A small-molecule ligand and the protein it binds are described below.
Small molecule (SMILES): CC(=O)N[C@@H]1[C@@H](O)[C@H](O)[C@@H](CO)O[C@H]1O

Binding-site contacts:
Ligand atom O7 contacts residue PHE534 of chain 1.C at 4.3 Å.
Ligand atom N2 contacts residue ASN518 of chain 1.C at 3.0 Å (h-bond).
Ligand atom O7 contacts residue ASN518 of chain 1.C at 3.7 Å.
Ligand atom C4 contacts residue ASN518 of chain 1.C at 4.2 Å.
Ligand atom C2 contacts residue ASN518 of chain 1.C at 2.5 Å.
Ligand atom C3 contacts residue ASN518 of chain 1.C at 3.8 Å.
Ligand atom C7 contacts residue ASN518 of chain 1.C at 3.5 Å.
Ligand atom O5 contacts residue ASN518 of chain 1.C at 2.3 Å (h-bond).
Ligand atom C5 contacts residue ASN518 of chain 1.C at 3.7 Å.
Ligand atom C1 contacts residue ASN518 of chain 1.C at 1.4 Å.

Sequence of chain 1.C:
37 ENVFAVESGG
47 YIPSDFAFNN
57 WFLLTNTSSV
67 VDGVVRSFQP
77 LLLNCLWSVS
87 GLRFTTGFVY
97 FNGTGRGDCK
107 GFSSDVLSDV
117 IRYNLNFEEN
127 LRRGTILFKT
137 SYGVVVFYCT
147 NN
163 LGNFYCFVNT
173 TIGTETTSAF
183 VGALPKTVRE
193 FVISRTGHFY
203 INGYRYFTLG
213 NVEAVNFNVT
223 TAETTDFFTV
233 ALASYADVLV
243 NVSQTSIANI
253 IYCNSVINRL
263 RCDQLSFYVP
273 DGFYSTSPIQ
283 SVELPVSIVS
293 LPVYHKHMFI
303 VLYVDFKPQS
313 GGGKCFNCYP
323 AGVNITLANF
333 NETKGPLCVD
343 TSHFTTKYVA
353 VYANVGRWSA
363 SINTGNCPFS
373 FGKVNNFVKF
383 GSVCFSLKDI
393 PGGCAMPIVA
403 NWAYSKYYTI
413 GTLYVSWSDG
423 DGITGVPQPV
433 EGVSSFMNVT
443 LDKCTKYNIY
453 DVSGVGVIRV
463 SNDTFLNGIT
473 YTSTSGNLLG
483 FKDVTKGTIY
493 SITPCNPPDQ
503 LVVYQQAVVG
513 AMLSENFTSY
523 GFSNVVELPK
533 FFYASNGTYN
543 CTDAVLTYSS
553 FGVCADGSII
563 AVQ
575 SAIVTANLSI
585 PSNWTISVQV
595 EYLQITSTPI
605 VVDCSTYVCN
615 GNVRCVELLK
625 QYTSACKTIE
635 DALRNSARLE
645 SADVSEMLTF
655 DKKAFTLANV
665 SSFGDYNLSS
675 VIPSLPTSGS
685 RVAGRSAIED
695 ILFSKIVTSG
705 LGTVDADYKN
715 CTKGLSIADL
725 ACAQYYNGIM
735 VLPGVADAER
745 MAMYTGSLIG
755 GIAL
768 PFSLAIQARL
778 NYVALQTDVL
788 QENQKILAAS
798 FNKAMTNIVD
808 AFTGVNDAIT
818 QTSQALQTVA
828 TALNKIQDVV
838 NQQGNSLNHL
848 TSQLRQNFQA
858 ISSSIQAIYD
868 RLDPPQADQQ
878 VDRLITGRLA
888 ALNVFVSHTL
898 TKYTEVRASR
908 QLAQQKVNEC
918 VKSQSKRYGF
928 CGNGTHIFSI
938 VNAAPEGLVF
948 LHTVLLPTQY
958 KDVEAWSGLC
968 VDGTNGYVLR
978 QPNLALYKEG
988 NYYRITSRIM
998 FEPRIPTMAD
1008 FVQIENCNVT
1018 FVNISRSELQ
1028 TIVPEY